Sequence of chain 1.Z:
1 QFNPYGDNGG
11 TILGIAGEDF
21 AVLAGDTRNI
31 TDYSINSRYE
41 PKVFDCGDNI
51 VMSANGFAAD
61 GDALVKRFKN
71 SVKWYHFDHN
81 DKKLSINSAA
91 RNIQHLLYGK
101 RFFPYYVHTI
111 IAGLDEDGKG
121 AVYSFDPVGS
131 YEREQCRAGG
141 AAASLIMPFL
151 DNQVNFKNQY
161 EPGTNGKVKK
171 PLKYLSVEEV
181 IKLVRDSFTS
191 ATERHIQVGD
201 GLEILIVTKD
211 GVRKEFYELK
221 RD

Sequence of chain 1.Y:
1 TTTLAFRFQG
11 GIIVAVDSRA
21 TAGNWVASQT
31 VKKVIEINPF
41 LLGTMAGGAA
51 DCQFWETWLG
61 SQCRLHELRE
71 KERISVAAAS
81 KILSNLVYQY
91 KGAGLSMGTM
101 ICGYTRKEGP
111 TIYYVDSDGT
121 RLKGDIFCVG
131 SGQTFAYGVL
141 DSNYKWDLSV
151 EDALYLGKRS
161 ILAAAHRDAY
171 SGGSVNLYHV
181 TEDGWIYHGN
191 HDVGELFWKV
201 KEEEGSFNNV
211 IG

Binding-site contacts:
Ligand atom O contacts residue THR21 of chain 1.Y at 3.3 Å (h-bond).
Ligand atom CH3 contacts residue ASP126 of chain 1.Z at 3.8 Å.
Ligand atom C contacts residue LYS33 of chain 1.Y at 3.8 Å.
Ligand atom C contacts residue GLY47 of chain 1.Y at 3.5 Å.
Ligand atom C1 contacts residue MES1 of chain 1.SA at 3.3 Å.
Ligand atom C contacts residue THR1 of chain 1.Y at 1.4 Å.
Ligand atom C1 contacts residue THR1 of chain 1.Y at 2.4 Å.
Ligand atom CA contacts residue GLY47 of chain 1.Y at 3.9 Å.
Ligand atom CB contacts residue GLY47 of chain 1.Y at 3.5 Å.
Ligand atom C2 contacts residue MES1 of chain 1.SA at 3.9 Å.
Ligand atom O contacts residue THR1 of chain 1.Y at 2.2 Å (h-bond).
Ligand atom O contacts residue GLY47 of chain 1.Y at 3.2 Å (h-bond).
Ligand atom C contacts residue THR21 of chain 1.Y at 3.6 Å.
Ligand atom CA contacts residue LYS33 of chain 1.Y at 3.9 Å.
Ligand atom O contacts residue ALA49 of chain 1.Y at 3.4 Å (h-bond).
Ligand atom N contacts residue GLY47 of chain 1.Y at 3.0 Å (h-bond).
Ligand atom CD contacts residue ASP126 of chain 1.Z at 3.7 Å.
Ligand atom CB contacts residue THR21 of chain 1.Y at 3.9 Å.
Ligand atom CD1 contacts residue ALA49 of chain 1.Y at 3.6 Å (hydrophobic).
Ligand atom CG contacts residue LYS33 of chain 1.Y at 3.8 Å.
Ligand atom C3 contacts residue TYR170 of chain 1.Y at 3.0 Å (hydrophobic).
Ligand atom CG contacts residue THR1 of chain 1.Y at 3.8 Å.
Ligand atom N contacts residue THR21 of chain 1.Y at 2.9 Å (h-bond).
Ligand atom O contacts residue MES1 of chain 1.SA at 3.1 Å (h-bond).
Ligand atom C3 contacts residue ARG19 of chain 1.Y at 3.2 Å.
Ligand atom CB contacts residue THR1 of chain 1.Y at 2.7 Å.
Ligand atom C2 contacts residue THR1 of chain 1.Y at 1.5 Å.
Ligand atom N contacts residue THR1 of chain 1.Y at 3.6 Å.
Ligand atom C3 contacts residue LYS33 of chain 1.Y at 3.8 Å.
Ligand atom C2 contacts residue TYR170 of chain 1.Y at 3.7 Å (hydrophobic).
Ligand atom CA contacts residue THR21 of chain 1.Y at 3.2 Å.
Ligand atom O contacts residue THR1 of chain 1.Y at 3.6 Å (h-bond).
Ligand atom O contacts residue THR21 of chain 1.Y at 3.4 Å (h-bond).
Ligand atom C3 contacts residue THR1 of chain 1.Y at 2.4 Å.
Ligand atom CB contacts residue GLY47 of chain 1.Y at 3.7 Å.
Ligand atom CA contacts residue THR1 of chain 1.Y at 2.4 Å.
Ligand atom CA contacts residue GLY47 of chain 1.Y at 3.2 Å.
Ligand atom C1 contacts residue SER131 of chain 1.Y at 3.6 Å.
Ligand atom CD2 contacts residue ALA49 of chain 1.Y at 3.8 Å (hydrophobic).
Ligand atom O contacts residue ALA20 of chain 1.Y at 3.4 Å.

The small molecule below binds the protein below.
Small molecule (SMILES): CC(=O)N1CCC[C@H]1C(=O)N[C@@H](C)C(=O)N[C@@H](CC(C)C)[C@@H](O)[C@H](C)CO